Sequence of chain 1.A:
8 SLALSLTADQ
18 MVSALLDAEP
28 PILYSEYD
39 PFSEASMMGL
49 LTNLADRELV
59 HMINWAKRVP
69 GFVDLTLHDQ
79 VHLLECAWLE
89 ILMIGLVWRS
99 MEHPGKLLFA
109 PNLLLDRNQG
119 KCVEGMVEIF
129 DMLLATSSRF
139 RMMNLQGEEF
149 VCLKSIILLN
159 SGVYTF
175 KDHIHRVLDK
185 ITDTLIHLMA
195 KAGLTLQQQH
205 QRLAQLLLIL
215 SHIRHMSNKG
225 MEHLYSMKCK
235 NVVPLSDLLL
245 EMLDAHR

Binding-site contacts:
Ligand atom CB contacts residue ILE61 of chain 1.A at 3.9 Å (hydrophobic).
Ligand atom C contacts residue GLU245 of chain 1.A at 3.5 Å.
Ligand atom CB contacts residue LYS65 of chain 1.A at 4.0 Å.
Ligand atom CD2 contacts residue VAL79 of chain 1.A at 3.3 Å (hydrophobic).
Ligand atom CD1 contacts residue LEU242 of chain 1.A at 3.9 Å (hydrophobic).
Ligand atom CD2 contacts residue ILE61 of chain 1.A at 3.6 Å (hydrophobic).
Ligand atom CD2 contacts residue LEU82 of chain 1.A at 3.9 Å (hydrophobic).
Ligand atom CA contacts residue LYS65 of chain 1.A at 4.0 Å.
Ligand atom NZ contacts residue GLU83 of chain 1.A at 2.9 Å (salt-bridge).
Ligand atom NE2 contacts residue VAL79 of chain 1.A at 3.8 Å.
Ligand atom CD2 contacts residue GLN78 of chain 1.A at 3.9 Å.
Ligand atom CG contacts residue ILE61 of chain 1.A at 3.9 Å (hydrophobic).
Ligand atom CG1 contacts residue GLU245 of chain 1.A at 4.0 Å.
Ligand atom O contacts residue LYS65 of chain 1.A at 2.7 Å (salt-bridge).
Ligand atom CD1 contacts residue ILE61 of chain 1.A at 3.6 Å (hydrophobic).
Ligand atom CD2 contacts residue GLU83 of chain 1.A at 3.6 Å.
Ligand atom CB contacts residue LEU75 of chain 1.A at 3.9 Å (hydrophobic).
Ligand atom CE contacts residue VAL79 of chain 1.A at 4.0 Å (hydrophobic).
Ligand atom C contacts residue ILE61 of chain 1.A at 4.0 Å (hydrophobic).
Ligand atom O contacts residue ILE61 of chain 1.A at 3.9 Å.
Ligand atom OE1 contacts residue LEU75 of chain 1.A at 4.0 Å.
Ligand atom N contacts residue GLU245 of chain 1.A at 2.8 Å (salt-bridge).
Ligand atom CE contacts residue GLU83 of chain 1.A at 3.3 Å.
Ligand atom CD1 contacts residue LEU242 of chain 1.A at 3.8 Å (hydrophobic).
Ligand atom CB contacts residue GLU245 of chain 1.A at 3.7 Å.
Ligand atom N contacts residue LYS65 of chain 1.A at 4.0 Å.
Ligand atom CG2 contacts residue LEU242 of chain 1.A at 3.9 Å (hydrophobic).
Ligand atom CA contacts residue GLU245 of chain 1.A at 3.6 Å.
Ligand atom CD2 contacts residue MET246 of chain 1.A at 3.9 Å (hydrophobic).
Ligand atom CD2 contacts residue VAL79 of chain 1.A at 3.6 Å (hydrophobic).
Ligand atom C contacts residue LYS65 of chain 1.A at 3.4 Å.
Ligand atom CD1 contacts residue ASP241 of chain 1.A at 3.6 Å.
Ligand atom CA contacts residue GLU245 of chain 1.A at 3.2 Å.
Ligand atom CA contacts residue LYS65 of chain 1.A at 3.6 Å.
Ligand atom N contacts residue GLU245 of chain 1.A at 3.5 Å (salt-bridge).
Ligand atom N contacts residue GLU245 of chain 1.A at 3.5 Å (salt-bridge).
Ligand atom CD1 contacts residue GLU245 of chain 1.A at 3.2 Å.
Ligand atom C contacts residue LYS65 of chain 1.A at 3.8 Å.
Ligand atom CD1 contacts residue VAL79 of chain 1.A at 3.7 Å (hydrophobic).
Ligand atom CB contacts residue LEU242 of chain 1.A at 4.0 Å (hydrophobic).

This protein binds this small molecule.
Small molecule (SMILES): CC[C@H](C)[C@H](NC(=O)[C@@H](N)CCCCN)C(=O)N[C@@H](CC(C)C)C(=O)N[C@@H](Cc1cnc[nH]1)C(=O)N[C@@H](CCCN=C(N)N)C(=O)N[C@@H](CC(C)C)C(=O)N[C@@H](CC(C)C)C(=O)N[C@@H](CCC(N)=O)C(=O)N[C@H](C=O)CC(=O)O